Sequence of chain 14.C:
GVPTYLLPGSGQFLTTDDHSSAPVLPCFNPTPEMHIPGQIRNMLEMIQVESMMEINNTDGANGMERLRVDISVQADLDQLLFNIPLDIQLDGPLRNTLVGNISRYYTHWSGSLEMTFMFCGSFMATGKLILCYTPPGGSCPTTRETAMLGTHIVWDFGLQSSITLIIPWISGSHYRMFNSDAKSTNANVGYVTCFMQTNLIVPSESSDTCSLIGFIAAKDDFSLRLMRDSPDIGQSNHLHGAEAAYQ

The protein below binds the small molecule below.
Small molecule (SMILES): CC(=O)N[C@@H]1[C@@H](O)[C@H](O[C@@H]2O[C@H](CO)[C@H](O)[C@H](O[C@]3(C(=O)O)C[C@H](O)[C@@H](NC(C)=O)[C@H]([C@H](O)[C@H](O)CO)O3)[C@H]2O)[C@@H](CO)O[C@H]1O

Sequence of chain 14.A:
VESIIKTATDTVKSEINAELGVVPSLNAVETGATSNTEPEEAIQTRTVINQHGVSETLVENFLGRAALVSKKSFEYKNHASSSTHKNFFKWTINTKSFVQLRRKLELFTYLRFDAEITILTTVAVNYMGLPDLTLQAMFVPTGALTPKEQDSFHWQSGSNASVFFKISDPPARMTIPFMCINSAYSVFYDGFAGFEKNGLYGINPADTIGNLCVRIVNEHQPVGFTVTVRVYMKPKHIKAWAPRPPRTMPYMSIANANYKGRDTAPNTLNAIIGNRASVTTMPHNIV

Binding-site contacts:
Ligand atom N5 contacts residue PRO231 of chain 14.C at 3.0 Å (h-bond).
Ligand atom O3 contacts residue ASP91 of chain 14.C at 3.5 Å.
Ligand atom O4 contacts residue ARG95 of chain 14.C at 3.5 Å.
Ligand atom C6 contacts residue GLY282 of chain 14.A at 3.6 Å.
Ligand atom O4 contacts residue ASP232 of chain 14.C at 2.8 Å (salt-bridge).
Ligand atom C4 contacts residue ASP232 of chain 14.C at 3.4 Å.
Ligand atom O2 contacts residue PRO274 of chain 14.A at 3.4 Å.
Ligand atom N5 contacts residue ASN275 of chain 14.A at 3.4 Å (h-bond).
Ligand atom C6 contacts residue ASN283 of chain 14.A at 3.8 Å.
Ligand atom C11 contacts residue PRO231 of chain 14.C at 3.5 Å (hydrophobic).
Ligand atom O7 contacts residue PRO274 of chain 14.A at 3.6 Å.
Ligand atom O1B contacts residue ARG104 of chain 14.C at 3.0 Å (salt-bridge).
Ligand atom C10 contacts residue ASN275 of chain 14.A at 3.3 Å.
Ligand atom C2 contacts residue ASP91 of chain 14.C at 3.2 Å.
Ligand atom C1 contacts residue ARG104 of chain 14.C at 3.8 Å.
Ligand atom O2 contacts residue ASP91 of chain 14.C at 2.5 Å (salt-bridge).
Ligand atom C11 contacts residue GLY234 of chain 14.C at 3.8 Å.
Ligand atom C4 contacts residue PRO231 of chain 14.C at 3.6 Å (hydrophobic).
Ligand atom C5 contacts residue PRO274 of chain 14.A at 3.9 Å (hydrophobic).
Ligand atom C5 contacts residue ASN283 of chain 14.A at 3.8 Å.
Ligand atom O6 contacts residue ALA273 of chain 14.A at 3.7 Å.
Ligand atom O6 contacts residue PRO274 of chain 14.A at 3.6 Å.
Ligand atom C4 contacts residue ASN275 of chain 14.A at 3.7 Å.
Ligand atom C5 contacts residue PRO231 of chain 14.C at 3.7 Å (hydrophobic).
Ligand atom O2 contacts residue GLY282 of chain 14.A at 3.8 Å.
Ligand atom C11 contacts residue ILE233 of chain 14.C at 3.6 Å (hydrophobic).
Ligand atom C6 contacts residue ALA273 of chain 14.A at 3.8 Å (hydrophobic).
Ligand atom C1 contacts residue ASN283 of chain 14.A at 3.4 Å.
Ligand atom C10 contacts residue PRO231 of chain 14.C at 3.8 Å (hydrophobic).
Ligand atom O6 contacts residue ASN283 of chain 14.A at 3.0 Å (h-bond).
Ligand atom O4 contacts residue ASN275 of chain 14.A at 3.0 Å (h-bond).
Ligand atom O4 contacts residue PRO231 of chain 14.C at 3.9 Å.
Ligand atom C11 contacts residue ASP232 of chain 14.C at 3.6 Å.
Ligand atom O10 contacts residue ASN275 of chain 14.A at 3.0 Å (h-bond).
Ligand atom O10 contacts residue ARG270 of chain 14.A at 3.6 Å.
Ligand atom C5 contacts residue ASN275 of chain 14.A at 3.5 Å.
Ligand atom O5 contacts residue ASN283 of chain 14.A at 3.7 Å.
Ligand atom O6 contacts residue GLY282 of chain 14.A at 3.5 Å.
Ligand atom C3 contacts residue ARG104 of chain 14.C at 3.8 Å.
Ligand atom C5 contacts residue GLY282 of chain 14.A at 3.8 Å.